The protein below binds the small molecule below.
Small molecule (SMILES): CC(=O)N[C@H]1[C@H](O[C@H]2[C@H](O)[C@@H](NC(C)=O)CO[C@@H]2CO)O[C@H](CO)[C@@H](O[C@@H]2O[C@H](CO)[C@@H](O)[C@H](O)[C@@H]2O)[C@@H]1O

Binding-site contacts:
Ligand atom O6 contacts residue LYS192 of chain 1.A at 3.2 Å (salt-bridge).
Ligand atom C8 contacts residue ASP190 of chain 1.A at 4.3 Å.
Ligand atom C7 contacts residue SER211 of chain 1.A at 3.9 Å.
Ligand atom C1 contacts residue ILE194 of chain 1.A at 4.0 Å (hydrophobic).
Ligand atom C8 contacts residue LYS192 of chain 1.A at 4.0 Å.
Ligand atom C7 contacts residue ASN149 of chain 1.A at 3.2 Å.
Ligand atom C8 contacts residue SER211 of chain 1.A at 3.9 Å.
Ligand atom C3 contacts residue ILE194 of chain 1.A at 4.2 Å (hydrophobic).
Ligand atom O5 contacts residue ILE194 of chain 1.A at 4.0 Å.
Ligand atom C8 contacts residue LYS213 of chain 1.A at 4.3 Å.
Ligand atom C7 contacts residue LYS196 of chain 1.A at 4.2 Å.
Ligand atom C2 contacts residue ILE194 of chain 1.A at 4.2 Å (hydrophobic).
Ligand atom O7 contacts residue ILE194 of chain 1.A at 3.5 Å.
Ligand atom C7 contacts residue LYS192 of chain 1.A at 4.2 Å.
Ligand atom C1 contacts residue ASN149 of chain 1.A at 2.7 Å.
Ligand atom C8 contacts residue ASN149 of chain 1.A at 3.8 Å.
Ligand atom O7 contacts residue SER211 of chain 1.A at 2.7 Å.
Ligand atom C8 contacts residue LYS196 of chain 1.A at 4.2 Å.
Ligand atom O5 contacts residue ASN149 of chain 1.A at 3.8 Å.
Ligand atom O7 contacts residue LYS196 of chain 1.A at 3.7 Å.
Ligand atom O4 contacts residue ILE194 of chain 1.A at 3.3 Å.
Ligand atom O3 contacts residue LYS192 of chain 1.A at 3.9 Å.
Ligand atom O7 contacts residue LYS192 of chain 1.A at 4.1 Å.
Ligand atom C6 contacts residue LYS192 of chain 1.A at 3.3 Å.
Ligand atom C4 contacts residue ILE194 of chain 1.A at 4.2 Å (hydrophobic).
Ligand atom C2 contacts residue ASN149 of chain 1.A at 3.3 Å.
Ligand atom O7 contacts residue ASN149 of chain 1.A at 3.4 Å (h-bond).
Ligand atom N2 contacts residue ASN149 of chain 1.A at 3.1 Å (h-bond).

Sequence of chain 1.A:
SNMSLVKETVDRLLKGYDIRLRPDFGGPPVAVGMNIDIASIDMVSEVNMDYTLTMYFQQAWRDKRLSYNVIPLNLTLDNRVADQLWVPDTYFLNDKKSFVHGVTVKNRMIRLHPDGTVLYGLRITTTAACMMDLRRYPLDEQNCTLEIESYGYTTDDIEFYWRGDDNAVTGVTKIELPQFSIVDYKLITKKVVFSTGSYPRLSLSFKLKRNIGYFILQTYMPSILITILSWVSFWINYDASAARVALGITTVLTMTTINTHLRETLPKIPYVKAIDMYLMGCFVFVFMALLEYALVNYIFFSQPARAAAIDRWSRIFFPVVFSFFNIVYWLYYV